Binding-site contacts:
Ligand atom C6 contacts residue TRP304 of chain 1.A at 3.6 Å (hydrophobic).
Ligand atom C1 contacts residue ASN286 of chain 1.A at 1.5 Å.
Ligand atom C8 contacts residue ASN286 of chain 1.A at 4.2 Å.
Ligand atom C6 contacts residue GLY216 of chain 1.A at 4.0 Å.
Ligand atom O7 contacts residue TRP304 of chain 1.A at 4.0 Å.
Ligand atom C1 contacts residue GLY216 of chain 1.A at 3.9 Å.
Ligand atom O5 contacts residue ASN286 of chain 1.A at 2.4 Å (h-bond).
Ligand atom O5 contacts residue LEU290 of chain 1.A at 3.3 Å.
Ligand atom C5 contacts residue ASN286 of chain 1.A at 3.7 Å.
Ligand atom C7 contacts residue SER287 of chain 1.A at 4.1 Å.
Ligand atom C4 contacts residue TRP304 of chain 1.A at 3.6 Å (hydrophobic).
Ligand atom C7 contacts residue ASN286 of chain 1.A at 3.3 Å.
Ligand atom O7 contacts residue ASN286 of chain 1.A at 3.3 Å (h-bond).
Ligand atom O6 contacts residue GLY216 of chain 1.A at 2.8 Å (h-bond).
Ligand atom C6 contacts residue LEU290 of chain 1.A at 4.1 Å (hydrophobic).
Ligand atom O5 contacts residue TRP304 of chain 1.A at 3.5 Å.
Ligand atom C3 contacts residue ASN286 of chain 1.A at 3.8 Å.
Ligand atom C4 contacts residue ASN286 of chain 1.A at 4.2 Å.
Ligand atom N2 contacts residue ASN286 of chain 1.A at 2.8 Å (h-bond).
Ligand atom O6 contacts residue TRP304 of chain 1.A at 4.4 Å.
Ligand atom C1 contacts residue LEU290 of chain 1.A at 4.2 Å (hydrophobic).
Ligand atom N2 contacts residue TRP304 of chain 1.A at 4.4 Å.
Ligand atom C2 contacts residue TRP304 of chain 1.A at 3.8 Å (hydrophobic).
Ligand atom C8 contacts residue SER287 of chain 1.A at 4.2 Å.
Ligand atom O7 contacts residue SER287 of chain 1.A at 3.2 Å.
Ligand atom O6 contacts residue LEU290 of chain 1.A at 4.1 Å.
Ligand atom C5 contacts residue LEU290 of chain 1.A at 4.3 Å (hydrophobic).
Ligand atom C5 contacts residue GLY216 of chain 1.A at 4.4 Å.
Ligand atom C8 contacts residue ASN283 of chain 1.A at 3.8 Å.
Ligand atom C2 contacts residue ASN286 of chain 1.A at 2.4 Å.
Ligand atom C3 contacts residue TRP304 of chain 1.A at 4.1 Å (hydrophobic).
Ligand atom O3 contacts residue TRP304 of chain 1.A at 4.0 Å.
Ligand atom C1 contacts residue TRP304 of chain 1.A at 3.8 Å (hydrophobic).
Ligand atom C5 contacts residue TRP304 of chain 1.A at 3.8 Å (hydrophobic).
Ligand atom O5 contacts residue GLY216 of chain 1.A at 3.8 Å.
Ligand atom O4 contacts residue TRP304 of chain 1.A at 4.3 Å.

The small molecule below binds the protein below.
Small molecule (SMILES): CC(=O)N[C@H]1[C@H](O[C@H]2[C@H](O)[C@@H](NC(C)=O)CO[C@@H]2CO)O[C@H](CO)[C@@H](O)[C@@H]1O

Sequence of chain 1.A:
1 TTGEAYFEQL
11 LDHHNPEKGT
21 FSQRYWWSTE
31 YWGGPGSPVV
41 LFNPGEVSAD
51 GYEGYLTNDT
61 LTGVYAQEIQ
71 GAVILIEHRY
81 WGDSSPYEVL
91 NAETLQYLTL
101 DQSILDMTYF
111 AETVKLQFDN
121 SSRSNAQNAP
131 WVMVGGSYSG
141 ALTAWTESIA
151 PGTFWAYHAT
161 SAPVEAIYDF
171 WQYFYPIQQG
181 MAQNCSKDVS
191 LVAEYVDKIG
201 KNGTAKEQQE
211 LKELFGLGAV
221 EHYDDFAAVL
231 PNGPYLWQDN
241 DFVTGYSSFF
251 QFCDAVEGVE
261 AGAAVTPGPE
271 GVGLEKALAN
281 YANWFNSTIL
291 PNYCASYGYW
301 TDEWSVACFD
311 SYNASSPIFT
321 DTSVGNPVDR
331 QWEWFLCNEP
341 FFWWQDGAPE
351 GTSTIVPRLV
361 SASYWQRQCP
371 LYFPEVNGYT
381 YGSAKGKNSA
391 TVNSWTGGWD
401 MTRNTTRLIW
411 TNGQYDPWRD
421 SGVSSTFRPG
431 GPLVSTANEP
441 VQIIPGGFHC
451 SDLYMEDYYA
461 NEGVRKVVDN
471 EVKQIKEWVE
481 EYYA